Sequence of chain 1.D:
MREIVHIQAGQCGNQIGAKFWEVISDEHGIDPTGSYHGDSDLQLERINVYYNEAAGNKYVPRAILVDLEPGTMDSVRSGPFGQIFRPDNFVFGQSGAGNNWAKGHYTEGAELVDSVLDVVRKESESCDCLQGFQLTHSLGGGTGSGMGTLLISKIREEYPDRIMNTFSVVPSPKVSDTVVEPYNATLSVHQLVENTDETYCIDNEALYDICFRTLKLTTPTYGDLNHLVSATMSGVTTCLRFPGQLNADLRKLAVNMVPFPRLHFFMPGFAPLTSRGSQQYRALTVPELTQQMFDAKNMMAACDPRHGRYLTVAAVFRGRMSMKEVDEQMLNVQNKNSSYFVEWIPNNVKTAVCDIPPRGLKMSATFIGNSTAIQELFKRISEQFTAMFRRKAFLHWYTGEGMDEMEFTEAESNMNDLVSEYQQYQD

Binding-site contacts:
Ligand atom O6 contacts residue GLN15 of chain 1.D at 3.0 Å (h-bond).
Ligand atom O3' contacts residue GLU181 of chain 1.D at 3.6 Å.
Ligand atom O3G contacts residue GLY141 of chain 1.D at 3.8 Å.
Ligand atom PG contacts residue MG1 of chain 1.T at 3.4 Å.
Ligand atom O2G contacts residue MG1 of chain 1.T at 2.4 Å.
Ligand atom O4' contacts residue SER138 of chain 1.D at 3.8 Å.
Ligand atom O1G contacts residue MG1 of chain 1.T at 3.6 Å.
Ligand atom C3A contacts residue GLY141 of chain 1.D at 3.8 Å.
Ligand atom N3 contacts residue ASN204 of chain 1.D at 3.1 Å (h-bond).
Ligand atom O1G contacts residue THR143 of chain 1.D at 2.9 Å (h-bond).
Ligand atom O1B contacts residue GLY10 of chain 1.D at 3.4 Å.
Ligand atom O2' contacts residue TYR222 of chain 1.D at 2.5 Å (h-bond).
Ligand atom O3B contacts residue THR143 of chain 1.D at 3.1 Å (h-bond).
Ligand atom O1G contacts residue ALA97 of chain 1.D at 3.4 Å (h-bond).
Ligand atom O1A contacts residue CYS12 of chain 1.D at 3.1 Å (h-bond).
Ligand atom O1B contacts residue THR143 of chain 1.D at 3.8 Å.
Ligand atom PG contacts residue GLY142 of chain 1.D at 3.8 Å.
Ligand atom C2' contacts residue TYR222 of chain 1.D at 3.3 Å (hydrophobic).
Ligand atom C2 contacts residue ASN204 of chain 1.D at 3.5 Å.
Ligand atom O3B contacts residue GLY142 of chain 1.D at 3.4 Å (h-bond).
Ligand atom C5 contacts residue GLN15 of chain 1.D at 3.7 Å.
Ligand atom O1B contacts residue GLY144 of chain 1.D at 3.2 Å (h-bond).
Ligand atom PB contacts residue MG1 of chain 1.T at 3.4 Å.
Ligand atom O6 contacts residue ASN226 of chain 1.D at 3.0 Å (h-bond).
Ligand atom C6 contacts residue GLN15 of chain 1.D at 3.8 Å.
Ligand atom N2 contacts residue ASN226 of chain 1.D at 3.7 Å.
Ligand atom N1 contacts residue ASN226 of chain 1.D at 2.6 Å (h-bond).
Ligand atom N2 contacts residue ASN204 of chain 1.D at 2.9 Å (h-bond).
Ligand atom O3G contacts residue GLY142 of chain 1.D at 2.9 Å (h-bond).
Ligand atom C2 contacts residue ASN226 of chain 1.D at 3.5 Å.
Ligand atom O3B contacts residue MG1 of chain 1.T at 3.7 Å.
Ligand atom O2A contacts residue GLN11 of chain 1.D at 3.1 Å (h-bond).
Ligand atom O2B contacts residue MG1 of chain 1.T at 2.0 Å.
Ligand atom O1A contacts residue GLN11 of chain 1.D at 3.8 Å.
Ligand atom O1A contacts residue SER138 of chain 1.D at 3.7 Å.
Ligand atom O3G contacts residue ASN99 of chain 1.D at 3.0 Å (h-bond).
Ligand atom N7 contacts residue GLN15 of chain 1.D at 3.2 Å (h-bond).
Ligand atom O2B contacts residue GLN11 of chain 1.D at 3.2 Å (h-bond).
Ligand atom C6 contacts residue ASN226 of chain 1.D at 3.2 Å.
Ligand atom O1B contacts residue GLN11 of chain 1.D at 3.7 Å.

Sequence of chain 1.C:
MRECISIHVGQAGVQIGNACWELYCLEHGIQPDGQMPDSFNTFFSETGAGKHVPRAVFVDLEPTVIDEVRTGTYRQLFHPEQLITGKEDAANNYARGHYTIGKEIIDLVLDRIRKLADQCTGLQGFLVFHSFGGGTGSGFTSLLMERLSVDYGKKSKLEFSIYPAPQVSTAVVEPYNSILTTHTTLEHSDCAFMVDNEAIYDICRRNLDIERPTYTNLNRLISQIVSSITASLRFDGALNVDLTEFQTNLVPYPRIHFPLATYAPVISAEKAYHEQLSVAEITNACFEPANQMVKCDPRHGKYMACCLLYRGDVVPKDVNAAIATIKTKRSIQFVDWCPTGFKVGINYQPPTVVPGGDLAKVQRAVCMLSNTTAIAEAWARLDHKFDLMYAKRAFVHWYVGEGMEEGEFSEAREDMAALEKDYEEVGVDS

A protein and the small-molecule ligand that binds it are described below.
Small molecule (SMILES): Nc1nc2c(ncn2[C@@H]2O[C@H](CO[P](=O)(O)C[P](=O)(O)OP(=O)(O)O)[C@@H](O)[C@H]2O)c(=O)[nH]1